Binding-site contacts:
Ligand atom C6 contacts residue TYR29 of chain 1.B at 3.5 Å (hydrophobic).
Ligand atom C6 contacts residue ASP31 of chain 1.B at 3.5 Å.
Ligand atom C4 contacts residue GLY45 of chain 1.B at 3.4 Å.
Ligand atom O3 contacts residue GLY45 of chain 1.B at 3.0 Å (h-bond).
Ligand atom O4 contacts residue GLY44 of chain 1.B at 3.6 Å.
Ligand atom C3 contacts residue GLY45 of chain 1.B at 3.8 Å.
Ligand atom O6 contacts residue ASP31 of chain 1.B at 2.6 Å (salt-bridge).
Ligand atom O3 contacts residue GLY44 of chain 1.B at 4.0 Å.
Ligand atom C4 contacts residue ASP31 of chain 1.B at 3.3 Å.
Ligand atom O6 contacts residue SER26 of chain 1.B at 4.3 Å.
Ligand atom O2 contacts residue SER28 of chain 1.B at 4.0 Å.
Ligand atom O4 contacts residue ASP31 of chain 1.B at 2.5 Å (salt-bridge).
Ligand atom O6 contacts residue SER28 of chain 1.B at 3.1 Å (h-bond).
Ligand atom O4 contacts residue TYR111 of chain 1.B at 4.0 Å.
Ligand atom O4 contacts residue GLY45 of chain 1.B at 3.3 Å (h-bond).
Ligand atom C1 contacts residue SER28 of chain 1.B at 3.5 Å.
Ligand atom O5 contacts residue TYR29 of chain 1.B at 4.3 Å.
Ligand atom O6 contacts residue GLY27 of chain 1.B at 3.3 Å (h-bond).
Ligand atom O2 contacts residue GLY45 of chain 1.B at 4.0 Å.
Ligand atom O1 contacts residue SER28 of chain 1.B at 3.8 Å.
Ligand atom C4 contacts residue GLY44 of chain 1.B at 4.3 Å.
Ligand atom C2 contacts residue GLY27 of chain 1.B at 4.4 Å.
Ligand atom C5 contacts residue ASP31 of chain 1.B at 3.9 Å.
Ligand atom C5 contacts residue SER28 of chain 1.B at 4.0 Å.
Ligand atom C6 contacts residue SER28 of chain 1.B at 3.8 Å.
Ligand atom C2 contacts residue SER28 of chain 1.B at 4.5 Å.
Ligand atom C6 contacts residue TYR111 of chain 1.B at 4.1 Å (hydrophobic).
Ligand atom C1 contacts residue GLY27 of chain 1.B at 4.5 Å.
Ligand atom O5 contacts residue GLY27 of chain 1.B at 3.9 Å.
Ligand atom O2 contacts residue GLY27 of chain 1.B at 3.3 Å.
Ligand atom O6 contacts residue TYR29 of chain 1.B at 2.8 Å (h-bond).
Ligand atom O5 contacts residue SER28 of chain 1.B at 2.9 Å (h-bond).

Sequence of chain 1.B:
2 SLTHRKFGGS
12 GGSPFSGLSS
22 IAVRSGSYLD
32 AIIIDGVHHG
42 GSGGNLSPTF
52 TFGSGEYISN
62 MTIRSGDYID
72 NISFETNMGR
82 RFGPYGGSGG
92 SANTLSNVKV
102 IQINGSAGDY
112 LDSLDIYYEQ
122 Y

The small molecule below binds the protein below.
Small molecule (SMILES): OC[C@H]1O[C@H](O)[C@@H](O)[C@@H](O)[C@@H]1O